Binding-site contacts:
Ligand atom O3' contacts residue GLY437 of chain 10.A at 3.9 Å.
Ligand atom O3' contacts residue ILE420 of chain 10.A at 4.2 Å.
Ligand atom N9 contacts residue PRO218 of chain 10.A at 4.2 Å.
Ligand atom O3' contacts residue GLU215 of chain 10.A at 3.5 Å (salt-bridge).
Ligand atom C2' contacts residue GLU215 of chain 10.A at 3.6 Å.
Ligand atom C3' contacts residue GLU215 of chain 10.A at 3.3 Å.
Ligand atom C8 contacts residue GLY437 of chain 10.A at 2.8 Å.
Ligand atom C2' contacts residue GLY437 of chain 10.A at 2.8 Å.
Ligand atom P contacts residue HIS426 of chain 10.A at 3.9 Å.
Ligand atom O1P contacts residue LYS439 of chain 10.A at 2.6 Å.
Ligand atom C1' contacts residue GLY437 of chain 10.A at 3.3 Å.
Ligand atom N7 contacts residue PRO429 of chain 10.A at 4.3 Å.
Ligand atom C8 contacts residue PRO429 of chain 10.A at 4.3 Å (hydrophobic).
Ligand atom C5 contacts residue PRO218 of chain 10.A at 4.0 Å (hydrophobic).
Ligand atom N6 contacts residue HIS428 of chain 10.A at 4.0 Å.
Ligand atom C6 contacts residue SER430 of chain 10.A at 4.2 Å.
Ligand atom N7 contacts residue PRO218 of chain 10.A at 4.0 Å.
Ligand atom C6 contacts residue PRO218 of chain 10.A at 4.2 Å (hydrophobic).
Ligand atom N9 contacts residue GLY437 of chain 10.A at 3.3 Å (h-bond).
Ligand atom N7 contacts residue GLY437 of chain 10.A at 3.5 Å (h-bond).
Ligand atom C2' contacts residue ASP216 of chain 10.A at 4.3 Å.
Ligand atom C8 contacts residue PRO218 of chain 10.A at 4.2 Å (hydrophobic).
Ligand atom O3P contacts residue LYS439 of chain 10.A at 2.9 Å.
Ligand atom O3' contacts residue LYS439 of chain 10.A at 3.5 Å.
Ligand atom C3' contacts residue GLY437 of chain 10.A at 3.9 Å.
Ligand atom N1 contacts residue HIS428 of chain 10.A at 3.3 Å.
Ligand atom N7 contacts residue VAL217 of chain 10.A at 3.7 Å.
Ligand atom C8 contacts residue VAL217 of chain 10.A at 3.5 Å (hydrophobic).
Ligand atom N6 contacts residue ASP407 of chain 10.A at 3.6 Å (salt-bridge).
Ligand atom O1P contacts residue HIS426 of chain 10.A at 2.7 Å (h-bond).
Ligand atom C4 contacts residue PRO218 of chain 10.A at 4.1 Å (hydrophobic).
Ligand atom P contacts residue LYS439 of chain 10.A at 3.3 Å.
Ligand atom N9 contacts residue PRO429 of chain 10.A at 4.3 Å.
Ligand atom N9 contacts residue VAL217 of chain 10.A at 4.4 Å.
Ligand atom O2P contacts residue HIS426 of chain 10.A at 3.6 Å.
Ligand atom C6 contacts residue HIS428 of chain 10.A at 4.2 Å.
Ligand atom C2 contacts residue HIS428 of chain 10.A at 3.8 Å.
Ligand atom N6 contacts residue SER430 of chain 10.A at 3.7 Å.
Ligand atom O5' contacts residue LYS439 of chain 10.A at 3.8 Å.
Ligand atom N3 contacts residue PRO429 of chain 10.A at 4.4 Å.

The protein below binds the small molecule below.
Small molecule (SMILES): Nc1ncnc2c1ncn2[C@@H]1C[C@@H](O)[C@@H](COP(=O)(O)O)O1

Sequence of chain 10.A:
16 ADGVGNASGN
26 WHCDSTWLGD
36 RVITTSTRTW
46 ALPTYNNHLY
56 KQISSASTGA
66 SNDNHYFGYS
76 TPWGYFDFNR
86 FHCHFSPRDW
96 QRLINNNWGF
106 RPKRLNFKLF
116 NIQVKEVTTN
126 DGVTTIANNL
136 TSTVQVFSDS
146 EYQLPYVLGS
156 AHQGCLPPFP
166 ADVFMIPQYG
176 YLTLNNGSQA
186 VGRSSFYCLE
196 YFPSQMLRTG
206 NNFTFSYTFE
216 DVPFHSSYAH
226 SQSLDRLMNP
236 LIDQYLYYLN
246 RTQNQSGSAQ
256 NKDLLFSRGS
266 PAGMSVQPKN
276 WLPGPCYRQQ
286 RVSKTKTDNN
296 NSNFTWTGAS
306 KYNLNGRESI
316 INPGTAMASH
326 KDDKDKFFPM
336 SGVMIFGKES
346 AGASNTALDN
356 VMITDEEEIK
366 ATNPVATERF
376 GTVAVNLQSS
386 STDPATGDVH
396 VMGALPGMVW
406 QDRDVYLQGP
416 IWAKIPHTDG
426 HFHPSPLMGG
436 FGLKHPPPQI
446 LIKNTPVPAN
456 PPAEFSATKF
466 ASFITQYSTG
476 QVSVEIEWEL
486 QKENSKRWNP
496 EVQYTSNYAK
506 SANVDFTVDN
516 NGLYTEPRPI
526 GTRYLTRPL